Sequence of chain 1.B:
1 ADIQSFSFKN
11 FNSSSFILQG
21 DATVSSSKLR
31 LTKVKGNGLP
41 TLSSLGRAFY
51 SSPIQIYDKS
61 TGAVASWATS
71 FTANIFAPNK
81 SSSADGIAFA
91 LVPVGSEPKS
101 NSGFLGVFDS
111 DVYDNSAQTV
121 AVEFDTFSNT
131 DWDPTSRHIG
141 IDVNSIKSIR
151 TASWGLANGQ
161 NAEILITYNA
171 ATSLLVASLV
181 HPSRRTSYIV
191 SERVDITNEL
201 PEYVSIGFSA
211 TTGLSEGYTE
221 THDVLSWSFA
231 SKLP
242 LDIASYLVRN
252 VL

Binding-site contacts:
Ligand atom O5 contacts residue SER82 of chain 1.B at 4.2 Å.
Ligand atom C7 contacts residue ASN79 of chain 1.B at 3.6 Å.
Ligand atom C5 contacts residue ASN79 of chain 1.B at 3.6 Å.
Ligand atom O5 contacts residue ASN79 of chain 1.B at 2.3 Å (h-bond).
Ligand atom C1 contacts residue ASN79 of chain 1.B at 1.4 Å.
Ligand atom C1 contacts residue SER81 of chain 1.B at 4.0 Å.
Ligand atom C2 contacts residue ASN79 of chain 1.B at 2.4 Å.
Ligand atom C4 contacts residue ASN79 of chain 1.B at 4.2 Å.
Ligand atom N2 contacts residue ASN79 of chain 1.B at 3.1 Å (h-bond).
Ligand atom O7 contacts residue ASN79 of chain 1.B at 3.6 Å.
Ligand atom C3 contacts residue ASN79 of chain 1.B at 3.8 Å.
Ligand atom O5 contacts residue SER81 of chain 1.B at 4.3 Å.

The protein below binds the small molecule below.
Small molecule (SMILES): CC(=O)N[C@H]1[C@H](O[C@H]2[C@H](O[C@@H]3O[C@@H](C)[C@@H](O)[C@@H](O)[C@@H]3O)[C@@H](NC(C)=O)CO[C@@H]2CO)O[C@H](CO)[C@@H](O)[C@@H]1O